The small molecule below binds the protein below.
Small molecule (SMILES): CC(=O)N[C@@H]1[C@@H](O)[C@H](O)[C@@H](CO)O[C@H]1O

Binding-site contacts:
Ligand atom C2 contacts residue ASN568 of chain 1.B at 2.5 Å.
Ligand atom O3 contacts residue SER537 of chain 1.B at 4.4 Å.
Ligand atom C8 contacts residue ASN568 of chain 1.B at 4.2 Å.
Ligand atom C7 contacts residue ASN568 of chain 1.B at 3.5 Å.
Ligand atom N2 contacts residue SER537 of chain 1.B at 2.9 Å (h-bond).
Ligand atom O3 contacts residue SO41 of chain 1.X at 4.2 Å.
Ligand atom C5 contacts residue ASN568 of chain 1.B at 3.7 Å.
Ligand atom C2 contacts residue SER537 of chain 1.B at 3.9 Å.
Ligand atom C8 contacts residue ASN572 of chain 1.B at 3.5 Å.
Ligand atom C5 contacts residue MET566 of chain 1.B at 3.2 Å (hydrophobic).
Ligand atom O5 contacts residue SER591 of chain 1.B at 4.4 Å.
Ligand atom C8 contacts residue LYS571 of chain 1.B at 4.4 Å.
Ligand atom C8 contacts residue SER537 of chain 1.B at 3.5 Å.
Ligand atom N2 contacts residue ASN568 of chain 1.B at 3.1 Å (h-bond).
Ligand atom C4 contacts residue SO41 of chain 1.X at 4.4 Å.
Ligand atom O4 contacts residue SO41 of chain 1.X at 3.9 Å.
Ligand atom C6 contacts residue MET566 of chain 1.B at 3.6 Å (hydrophobic).
Ligand atom C1 contacts residue MET566 of chain 1.B at 3.5 Å (hydrophobic).
Ligand atom O7 contacts residue ASN568 of chain 1.B at 3.5 Å (h-bond).
Ligand atom C3 contacts residue ASN568 of chain 1.B at 3.8 Å.
Ligand atom O7 contacts residue LYS571 of chain 1.B at 3.9 Å.
Ligand atom C3 contacts residue SER537 of chain 1.B at 4.0 Å.
Ligand atom C3 contacts residue SO41 of chain 1.X at 3.8 Å.
Ligand atom C4 contacts residue MET566 of chain 1.B at 4.5 Å (hydrophobic).
Ligand atom O5 contacts residue MET566 of chain 1.B at 3.2 Å.
Ligand atom O5 contacts residue ASN568 of chain 1.B at 2.4 Å (h-bond).
Ligand atom C7 contacts residue SER537 of chain 1.B at 3.7 Å.
Ligand atom C1 contacts residue SER537 of chain 1.B at 4.3 Å.
Ligand atom C4 contacts residue ASN568 of chain 1.B at 4.3 Å.
Ligand atom C1 contacts residue ASN568 of chain 1.B at 1.4 Å.

Sequence of chain 1.B:
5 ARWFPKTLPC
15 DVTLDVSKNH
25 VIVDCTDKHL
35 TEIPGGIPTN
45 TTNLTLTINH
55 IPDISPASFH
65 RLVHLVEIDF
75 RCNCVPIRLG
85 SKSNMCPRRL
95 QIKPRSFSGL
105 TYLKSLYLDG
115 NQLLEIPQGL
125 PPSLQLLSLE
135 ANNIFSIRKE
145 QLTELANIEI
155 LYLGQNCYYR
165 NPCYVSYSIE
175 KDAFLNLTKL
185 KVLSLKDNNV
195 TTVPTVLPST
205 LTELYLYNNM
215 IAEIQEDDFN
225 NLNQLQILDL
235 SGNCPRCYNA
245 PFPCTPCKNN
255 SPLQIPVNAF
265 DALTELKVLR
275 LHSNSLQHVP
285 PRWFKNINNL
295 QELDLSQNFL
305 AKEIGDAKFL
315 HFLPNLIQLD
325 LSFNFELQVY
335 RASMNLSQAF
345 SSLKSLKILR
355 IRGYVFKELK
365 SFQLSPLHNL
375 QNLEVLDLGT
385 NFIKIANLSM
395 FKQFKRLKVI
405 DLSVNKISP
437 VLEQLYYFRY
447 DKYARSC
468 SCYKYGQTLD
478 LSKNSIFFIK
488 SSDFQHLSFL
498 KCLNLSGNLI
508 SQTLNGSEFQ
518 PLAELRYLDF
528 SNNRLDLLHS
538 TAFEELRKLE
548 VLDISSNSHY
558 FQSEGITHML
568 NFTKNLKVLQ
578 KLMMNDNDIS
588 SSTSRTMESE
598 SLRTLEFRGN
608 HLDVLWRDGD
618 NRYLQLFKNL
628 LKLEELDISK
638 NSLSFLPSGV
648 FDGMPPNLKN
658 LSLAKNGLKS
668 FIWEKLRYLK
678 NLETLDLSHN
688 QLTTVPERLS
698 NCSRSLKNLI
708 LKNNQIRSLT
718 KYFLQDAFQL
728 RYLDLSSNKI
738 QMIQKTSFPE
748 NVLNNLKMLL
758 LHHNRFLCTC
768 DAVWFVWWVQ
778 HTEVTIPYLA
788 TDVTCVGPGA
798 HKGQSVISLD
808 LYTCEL